Sequence of chain 1.C:
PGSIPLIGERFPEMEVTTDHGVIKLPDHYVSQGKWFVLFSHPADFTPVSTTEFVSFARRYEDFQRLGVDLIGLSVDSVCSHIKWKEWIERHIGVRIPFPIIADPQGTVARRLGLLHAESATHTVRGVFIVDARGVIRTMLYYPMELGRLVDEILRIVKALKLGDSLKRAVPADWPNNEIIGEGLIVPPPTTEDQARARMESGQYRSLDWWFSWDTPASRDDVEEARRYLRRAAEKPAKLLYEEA

Sequence of chain 1.D:
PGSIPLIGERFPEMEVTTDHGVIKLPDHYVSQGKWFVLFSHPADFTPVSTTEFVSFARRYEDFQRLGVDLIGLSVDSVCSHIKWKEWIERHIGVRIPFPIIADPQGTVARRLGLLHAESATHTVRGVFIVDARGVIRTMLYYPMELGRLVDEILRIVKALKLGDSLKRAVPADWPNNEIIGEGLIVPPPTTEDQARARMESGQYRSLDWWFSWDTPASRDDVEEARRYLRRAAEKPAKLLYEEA

Binding-site contacts:
Ligand atom C7 contacts residue PRO43 of chain 1.C at 4.2 Å (hydrophobic).
Ligand atom C7 contacts residue ALA44 of chain 1.C at 3.7 Å (hydrophobic).
Ligand atom C5 contacts residue FLC1 of chain 1.O at 3.3 Å.
Ligand atom C3 contacts residue CYS80 of chain 1.G at 3.7 Å (hydrophobic).
Ligand atom C1 contacts residue CYS80 of chain 1.G at 1.8 Å (hydrophobic).
Ligand atom C1 contacts residue VAL79 of chain 1.G at 4.3 Å (hydrophobic).
Ligand atom C6 contacts residue PRO43 of chain 1.C at 4.3 Å (hydrophobic).
Ligand atom C4 contacts residue THR47 of chain 1.C at 3.9 Å.
Ligand atom C6 contacts residue FLC1 of chain 1.O at 3.4 Å.
Ligand atom C5 contacts residue THR47 of chain 1.C at 3.9 Å.
Ligand atom O9 contacts residue VAL79 of chain 1.G at 3.4 Å (h-bond).
Ligand atom C3 contacts residue ALA44 of chain 1.C at 4.5 Å (hydrophobic).
Ligand atom C8 contacts residue ALA44 of chain 1.C at 3.5 Å (hydrophobic).
Ligand atom O9 contacts residue CYS80 of chain 1.G at 2.9 Å (h-bond).
Ligand atom C2 contacts residue CYS80 of chain 1.G at 2.7 Å (hydrophobic).
Ligand atom C1 contacts residue PRO190 of chain 1.D at 3.9 Å (hydrophobic).
Ligand atom C4 contacts residue PRO189 of chain 1.D at 4.0 Å (hydrophobic).
Ligand atom C8 contacts residue THR47 of chain 1.C at 4.1 Å.
Ligand atom C6 contacts residue THR47 of chain 1.C at 4.0 Å.
Ligand atom C7 contacts residue THR47 of chain 1.C at 4.1 Å.
Ligand atom C5 contacts residue PRO189 of chain 1.D at 4.2 Å (hydrophobic).
Ligand atom C8 contacts residue HIS123 of chain 1.C at 3.8 Å.
Ligand atom C3 contacts residue THR47 of chain 1.C at 4.0 Å.
Ligand atom C2 contacts residue VAL79 of chain 1.G at 4.4 Å (hydrophobic).
Ligand atom C7 contacts residue HIS123 of chain 1.C at 3.8 Å.
Ligand atom C4 contacts residue CYS80 of chain 1.G at 4.1 Å (hydrophobic).
Ligand atom C4 contacts residue FLC1 of chain 1.O at 4.5 Å.
Ligand atom O9 contacts residue SER78 of chain 1.G at 3.5 Å.

This protein binds this small molecule.
Small molecule (SMILES): O=C(CBr)c1ccccc1

Sequence of chain 1.G:
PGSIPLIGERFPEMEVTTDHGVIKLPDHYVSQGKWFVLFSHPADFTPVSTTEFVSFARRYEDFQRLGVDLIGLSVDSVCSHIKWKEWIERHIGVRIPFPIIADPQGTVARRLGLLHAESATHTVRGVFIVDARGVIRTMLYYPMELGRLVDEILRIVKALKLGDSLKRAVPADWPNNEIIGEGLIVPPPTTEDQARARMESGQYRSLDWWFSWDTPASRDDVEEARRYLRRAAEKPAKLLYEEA